A small-molecule ligand and the protein it binds are described below.
Small molecule (SMILES): CC(=O)N[C@H]1[C@H](O[C@H]2[C@H](O[C@@H]3O[C@@H](C)[C@@H](O)[C@@H](O)[C@@H]3O)[C@@H](NC(C)=O)CO[C@@H]2CO)O[C@H](CO)[C@@H](O)[C@@H]1O

Binding-site contacts:
Ligand atom C7 contacts residue ASN102 of chain 1.B at 3.2 Å.
Ligand atom O5 contacts residue ASN102 of chain 1.B at 2.4 Å (h-bond).
Ligand atom C2 contacts residue ASN102 of chain 1.B at 2.5 Å.
Ligand atom O7 contacts residue ASN102 of chain 1.B at 3.9 Å.
Ligand atom C1 contacts residue ASN102 of chain 1.B at 1.4 Å.
Ligand atom C8 contacts residue ASN102 of chain 1.B at 3.5 Å.
Ligand atom C3 contacts residue ASN102 of chain 1.B at 3.8 Å.
Ligand atom C5 contacts residue ASN102 of chain 1.B at 3.6 Å.
Ligand atom N2 contacts residue ASN102 of chain 1.B at 2.9 Å (h-bond).
Ligand atom C4 contacts residue ASN102 of chain 1.B at 4.2 Å.

Sequence of chain 1.B:
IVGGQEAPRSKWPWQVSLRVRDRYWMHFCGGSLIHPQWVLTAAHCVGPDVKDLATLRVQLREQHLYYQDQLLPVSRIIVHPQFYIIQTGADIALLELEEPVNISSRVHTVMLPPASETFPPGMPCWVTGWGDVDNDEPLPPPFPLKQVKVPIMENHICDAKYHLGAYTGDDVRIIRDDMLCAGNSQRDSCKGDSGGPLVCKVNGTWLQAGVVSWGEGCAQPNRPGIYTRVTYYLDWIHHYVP